A small-molecule ligand and the protein it binds are described below.
Small molecule (SMILES): C[C@@H]1N[C@H](CNC(=O)c2cc3ccccc3[nH]2)[C@@H](O)[C@H](O)[C@@H]1O

Binding-site contacts:
Ligand atom CAG contacts residue ASN270 of chain 1.A at 2.8 Å.
Ligand atom CAW contacts residue TYR64 of chain 1.A at 3.6 Å (hydrophobic).
Ligand atom NAL contacts residue ARG254 of chain 1.A at 3.5 Å (salt-bridge).
Ligand atom OAC contacts residue TYR171 of chain 1.A at 3.3 Å (h-bond).
Ligand atom CAU contacts residue GLU66 of chain 1.A at 3.7 Å.
Ligand atom CAT contacts residue GLU266 of chain 1.A at 3.3 Å.
Ligand atom CAG contacts residue VAL269 of chain 1.A at 3.3 Å (hydrophobic).
Ligand atom CAO contacts residue ARG254 of chain 1.A at 3.5 Å.
Ligand atom CAS contacts residue ASP224 of chain 1.A at 3.6 Å.
Ligand atom CAF contacts residue ASN270 of chain 1.A at 3.7 Å.
Ligand atom NAM contacts residue GLU266 of chain 1.A at 3.0 Å (salt-bridge).
Ligand atom OAD contacts residue HIS129 of chain 1.A at 2.7 Å (h-bond).
Ligand atom CAI contacts residue VAL269 of chain 1.A at 3.6 Å (hydrophobic).
Ligand atom NAM contacts residue ASP224 of chain 1.A at 2.7 Å (salt-bridge).
Ligand atom OAC contacts residue HIS34 of chain 1.A at 2.7 Å (h-bond).
Ligand atom OAC contacts residue ASP224 of chain 1.A at 3.3 Å (salt-bridge).
Ligand atom CAO contacts residue ASP224 of chain 1.A at 3.4 Å.
Ligand atom CAI contacts residue ASN270 of chain 1.A at 3.6 Å.
Ligand atom CAW contacts residue GLU66 of chain 1.A at 3.3 Å.
Ligand atom CAU contacts residue HIS34 of chain 1.A at 3.4 Å.
Ligand atom OAE contacts residue TRP67 of chain 1.A at 3.2 Å (h-bond).
Ligand atom NAN contacts residue GLU266 of chain 1.A at 3.6 Å (salt-bridge).
Ligand atom CAP contacts residue ARG254 of chain 1.A at 3.7 Å.
Ligand atom CAV contacts residue HIS129 of chain 1.A at 3.2 Å.
Ligand atom NAM contacts residue ARG254 of chain 1.A at 3.6 Å.
Ligand atom OAB contacts residue MET225 of chain 1.A at 3.2 Å.
Ligand atom CAV contacts residue ASP224 of chain 1.A at 3.4 Å.
Ligand atom OAC contacts residue HIS128 of chain 1.A at 2.9 Å (h-bond).
Ligand atom CAA contacts residue PHE290 of chain 1.A at 3.7 Å (hydrophobic).
Ligand atom CAS contacts residue GLU266 of chain 1.A at 3.3 Å.
Ligand atom OAE contacts residue GLU66 of chain 1.A at 2.7 Å (salt-bridge).
Ligand atom CAT contacts residue ASP224 of chain 1.A at 3.2 Å.
Ligand atom OAD contacts residue TRP67 of chain 1.A at 2.8 Å (h-bond).
Ligand atom CAA contacts residue HIS34 of chain 1.A at 3.7 Å.
Ligand atom NAN contacts residue ARG254 of chain 1.A at 3.4 Å (salt-bridge).
Ligand atom CAK contacts residue ASP224 of chain 1.A at 3.2 Å.
Ligand atom OAB contacts residue ASP224 of chain 1.A at 3.0 Å (salt-bridge).
Ligand atom OAE contacts residue HIS128 of chain 1.A at 2.9 Å (h-bond).
Ligand atom NAL contacts residue GLU266 of chain 1.A at 3.4 Å (salt-bridge).
Ligand atom NAL contacts residue ASP224 of chain 1.A at 3.5 Å (salt-bridge).

Sequence of chain 1.A:
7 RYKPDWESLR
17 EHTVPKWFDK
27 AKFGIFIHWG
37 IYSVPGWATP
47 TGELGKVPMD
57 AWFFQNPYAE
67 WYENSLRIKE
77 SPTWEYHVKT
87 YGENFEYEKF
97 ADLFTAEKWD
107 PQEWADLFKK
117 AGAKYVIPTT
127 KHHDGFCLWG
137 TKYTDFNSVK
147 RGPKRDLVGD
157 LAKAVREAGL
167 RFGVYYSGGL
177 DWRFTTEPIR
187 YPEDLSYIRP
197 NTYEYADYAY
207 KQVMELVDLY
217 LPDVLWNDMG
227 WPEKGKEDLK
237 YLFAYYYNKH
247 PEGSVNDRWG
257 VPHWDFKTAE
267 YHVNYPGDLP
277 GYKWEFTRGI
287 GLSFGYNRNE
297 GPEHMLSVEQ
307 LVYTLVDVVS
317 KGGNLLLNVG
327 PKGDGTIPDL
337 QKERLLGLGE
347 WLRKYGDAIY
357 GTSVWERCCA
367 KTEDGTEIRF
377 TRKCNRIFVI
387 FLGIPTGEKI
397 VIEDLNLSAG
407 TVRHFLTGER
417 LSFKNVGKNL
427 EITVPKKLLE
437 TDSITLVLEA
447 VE